Sequence of chain 3.B:
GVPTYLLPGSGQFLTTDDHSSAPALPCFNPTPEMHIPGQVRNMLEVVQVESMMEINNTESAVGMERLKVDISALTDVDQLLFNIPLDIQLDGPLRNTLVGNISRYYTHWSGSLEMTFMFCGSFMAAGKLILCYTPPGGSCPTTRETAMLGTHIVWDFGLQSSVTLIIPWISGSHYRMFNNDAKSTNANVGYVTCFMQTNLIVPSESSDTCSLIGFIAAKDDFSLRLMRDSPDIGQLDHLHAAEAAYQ

Sequence of chain 3.A:
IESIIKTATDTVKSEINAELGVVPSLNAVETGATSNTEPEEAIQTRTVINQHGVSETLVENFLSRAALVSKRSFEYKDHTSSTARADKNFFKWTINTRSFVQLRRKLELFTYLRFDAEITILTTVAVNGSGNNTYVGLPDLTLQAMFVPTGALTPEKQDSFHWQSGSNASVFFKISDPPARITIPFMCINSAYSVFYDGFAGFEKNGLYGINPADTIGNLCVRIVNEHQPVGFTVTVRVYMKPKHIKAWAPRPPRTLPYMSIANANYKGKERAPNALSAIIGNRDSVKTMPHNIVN

Sequence of chain 4.B:
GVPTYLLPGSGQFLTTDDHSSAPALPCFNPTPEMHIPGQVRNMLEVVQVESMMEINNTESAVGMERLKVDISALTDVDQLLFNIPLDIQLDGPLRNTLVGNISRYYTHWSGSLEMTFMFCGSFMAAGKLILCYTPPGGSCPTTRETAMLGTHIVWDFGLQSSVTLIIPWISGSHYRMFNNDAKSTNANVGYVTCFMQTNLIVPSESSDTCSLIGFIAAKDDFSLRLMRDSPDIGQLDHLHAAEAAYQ

Binding-site contacts:
Ligand atom F1 contacts residue VAL171 of chain 3.A at 3.0 Å.
Ligand atom O1 contacts residue ILE217 of chain 3.A at 3.2 Å.
Ligand atom F3 contacts residue ALA169 of chain 3.A at 3.7 Å.
Ligand atom C2B contacts residue ILE119 of chain 3.A at 3.5 Å (hydrophobic).
Ligand atom N3A contacts residue ILE184 of chain 3.A at 3.9 Å.
Ligand atom C4 contacts residue PHE115 of chain 3.A at 3.3 Å (hydrophobic).
Ligand atom O1A contacts residue ILE182 of chain 3.A at 3.9 Å.
Ligand atom CM3 contacts residue THR97 of chain 3.A at 3.9 Å.
Ligand atom F2 contacts residue SER170 of chain 3.A at 3.5 Å.
Ligand atom N1A contacts residue LEU220 of chain 3.A at 3.0 Å.
Ligand atom C3B contacts residue ILE119 of chain 3.A at 3.5 Å (hydrophobic).
Ligand atom F1 contacts residue SER170 of chain 3.A at 3.7 Å.
Ligand atom F2 contacts residue ALA145 of chain 3.A at 3.0 Å.
Ligand atom CM6 contacts residue ILE184 of chain 3.A at 3.5 Å (hydrophobic).
Ligand atom C5B contacts residue ILE184 of chain 3.A at 3.4 Å (hydrophobic).
Ligand atom CM4 contacts residue ALA145 of chain 3.A at 3.5 Å (hydrophobic).
Ligand atom CM4 contacts residue ILE182 of chain 3.A at 3.6 Å (hydrophobic).
Ligand atom O1A contacts residue LEU220 of chain 3.A at 3.4 Å.
Ligand atom F3 contacts residue LEU14 of chain 4.B at 3.9 Å.
Ligand atom C6B contacts residue ILE184 of chain 3.A at 3.7 Å (hydrophobic).
Ligand atom C3A contacts residue ILE182 of chain 3.A at 3.2 Å (hydrophobic).
Ligand atom O1A contacts residue ALA145 of chain 3.A at 3.8 Å.
Ligand atom F1 contacts residue ALA145 of chain 3.A at 3.0 Å.
Ligand atom N3A contacts residue ILE182 of chain 3.A at 3.0 Å.
Ligand atom F3 contacts residue ILE182 of chain 3.A at 3.2 Å.
Ligand atom C1B contacts residue ILE95 of chain 3.A at 3.5 Å (hydrophobic).
Ligand atom CM6 contacts residue MET187 of chain 3.A at 3.8 Å (hydrophobic).
Ligand atom F2 contacts residue MET146 of chain 3.A at 3.7 Å.
Ligand atom CM2 contacts residue TRP93 of chain 3.A at 3.9 Å (hydrophobic).
Ligand atom N3A contacts residue PHE147 of chain 3.A at 3.6 Å.
Ligand atom C2A contacts residue ILE182 of chain 3.A at 3.6 Å (hydrophobic).
Ligand atom CM4 contacts residue ALA169 of chain 3.A at 3.5 Å (hydrophobic).
Ligand atom CM6 contacts residue ILE217 of chain 3.A at 3.4 Å (hydrophobic).
Ligand atom F3 contacts residue ALA24 of chain 3.B at 3.9 Å.
Ligand atom F2 contacts residue PHE147 of chain 3.A at 3.2 Å.
Ligand atom O1B contacts residue ILE95 of chain 3.A at 3.0 Å.
Ligand atom C2A contacts residue LEU220 of chain 3.A at 3.8 Å (hydrophobic).
Ligand atom CM2 contacts residue ILE119 of chain 3.A at 3.5 Å (hydrophobic).
Ligand atom C6B contacts residue ILE95 of chain 3.A at 3.6 Å (hydrophobic).
Ligand atom F2 contacts residue ALA169 of chain 3.A at 2.2 Å.

A protein and the small-molecule ligand that binds it are described below.
Small molecule (SMILES): Cc1cc(CCCOc2c(C)cc(-c3noc(C(F)(F)F)n3)cc2C)on1